Binding-site contacts:
Ligand atom C7 contacts residue ASN283 of chain 1.A at 2.8 Å.
Ligand atom C1 contacts residue ALA281 of chain 1.A at 4.3 Å (hydrophobic).
Ligand atom O7 contacts residue THR312 of chain 1.A at 3.8 Å.
Ligand atom N2 contacts residue ASN283 of chain 1.A at 2.8 Å (h-bond).
Ligand atom O7 contacts residue SER311 of chain 1.A at 3.2 Å (h-bond).
Ligand atom C8 contacts residue ILE310 of chain 1.A at 4.1 Å (hydrophobic).
Ligand atom C2 contacts residue ASN283 of chain 1.A at 2.4 Å.
Ligand atom C8 contacts residue ASN283 of chain 1.A at 3.6 Å.
Ligand atom O5 contacts residue ALA281 of chain 1.A at 3.7 Å.
Ligand atom C8 contacts residue SER311 of chain 1.A at 3.8 Å.
Ligand atom C3 contacts residue ASN283 of chain 1.A at 3.8 Å.
Ligand atom C1 contacts residue ASN283 of chain 1.A at 1.4 Å.
Ligand atom C5 contacts residue ALA281 of chain 1.A at 3.8 Å (hydrophobic).
Ligand atom O6 contacts residue ARG558 of chain 1.A at 3.9 Å.
Ligand atom O5 contacts residue ASN283 of chain 1.A at 2.4 Å (h-bond).
Ligand atom O6 contacts residue ASP640 of chain 1.A at 3.4 Å (salt-bridge).
Ligand atom C5 contacts residue ASN283 of chain 1.A at 3.7 Å.
Ligand atom C6 contacts residue ALA281 of chain 1.A at 3.9 Å (hydrophobic).
Ligand atom C8 contacts residue THR312 of chain 1.A at 4.5 Å.
Ligand atom C7 contacts residue SER311 of chain 1.A at 3.8 Å.
Ligand atom O7 contacts residue ASN283 of chain 1.A at 3.0 Å (h-bond).
Ligand atom C4 contacts residue ASN283 of chain 1.A at 4.2 Å.

Sequence of chain 1.A:
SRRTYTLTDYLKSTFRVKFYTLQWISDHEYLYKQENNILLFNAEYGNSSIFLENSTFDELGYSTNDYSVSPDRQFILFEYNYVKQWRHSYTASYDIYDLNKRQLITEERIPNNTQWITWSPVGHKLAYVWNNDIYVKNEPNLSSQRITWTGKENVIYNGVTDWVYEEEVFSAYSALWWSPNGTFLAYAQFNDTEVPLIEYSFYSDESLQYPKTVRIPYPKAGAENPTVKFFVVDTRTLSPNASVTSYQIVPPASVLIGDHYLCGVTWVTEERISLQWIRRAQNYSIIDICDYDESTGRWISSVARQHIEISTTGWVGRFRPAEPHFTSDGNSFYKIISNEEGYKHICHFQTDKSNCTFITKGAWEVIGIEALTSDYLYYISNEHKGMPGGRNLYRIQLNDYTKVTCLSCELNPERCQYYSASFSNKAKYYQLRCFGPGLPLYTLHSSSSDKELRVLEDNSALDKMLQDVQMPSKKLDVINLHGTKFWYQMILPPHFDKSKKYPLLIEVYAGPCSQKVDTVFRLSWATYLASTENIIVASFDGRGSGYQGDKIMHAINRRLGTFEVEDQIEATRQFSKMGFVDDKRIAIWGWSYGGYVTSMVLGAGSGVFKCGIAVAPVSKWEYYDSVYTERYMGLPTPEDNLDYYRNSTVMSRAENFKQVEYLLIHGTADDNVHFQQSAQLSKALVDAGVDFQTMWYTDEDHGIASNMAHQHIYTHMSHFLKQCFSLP

The small molecule below binds the protein below.
Small molecule (SMILES): CC(=O)N[C@@H]1[C@@H](O)[C@H](O)[C@@H](CO)O[C@H]1O